A small-molecule ligand and the protein it binds are described below.
Small molecule (SMILES): CC(=O)N[C@@H]1[C@@H](O)[C@H](O)[C@@H](CO)O[C@H]1O

Sequence of chain 1.A:
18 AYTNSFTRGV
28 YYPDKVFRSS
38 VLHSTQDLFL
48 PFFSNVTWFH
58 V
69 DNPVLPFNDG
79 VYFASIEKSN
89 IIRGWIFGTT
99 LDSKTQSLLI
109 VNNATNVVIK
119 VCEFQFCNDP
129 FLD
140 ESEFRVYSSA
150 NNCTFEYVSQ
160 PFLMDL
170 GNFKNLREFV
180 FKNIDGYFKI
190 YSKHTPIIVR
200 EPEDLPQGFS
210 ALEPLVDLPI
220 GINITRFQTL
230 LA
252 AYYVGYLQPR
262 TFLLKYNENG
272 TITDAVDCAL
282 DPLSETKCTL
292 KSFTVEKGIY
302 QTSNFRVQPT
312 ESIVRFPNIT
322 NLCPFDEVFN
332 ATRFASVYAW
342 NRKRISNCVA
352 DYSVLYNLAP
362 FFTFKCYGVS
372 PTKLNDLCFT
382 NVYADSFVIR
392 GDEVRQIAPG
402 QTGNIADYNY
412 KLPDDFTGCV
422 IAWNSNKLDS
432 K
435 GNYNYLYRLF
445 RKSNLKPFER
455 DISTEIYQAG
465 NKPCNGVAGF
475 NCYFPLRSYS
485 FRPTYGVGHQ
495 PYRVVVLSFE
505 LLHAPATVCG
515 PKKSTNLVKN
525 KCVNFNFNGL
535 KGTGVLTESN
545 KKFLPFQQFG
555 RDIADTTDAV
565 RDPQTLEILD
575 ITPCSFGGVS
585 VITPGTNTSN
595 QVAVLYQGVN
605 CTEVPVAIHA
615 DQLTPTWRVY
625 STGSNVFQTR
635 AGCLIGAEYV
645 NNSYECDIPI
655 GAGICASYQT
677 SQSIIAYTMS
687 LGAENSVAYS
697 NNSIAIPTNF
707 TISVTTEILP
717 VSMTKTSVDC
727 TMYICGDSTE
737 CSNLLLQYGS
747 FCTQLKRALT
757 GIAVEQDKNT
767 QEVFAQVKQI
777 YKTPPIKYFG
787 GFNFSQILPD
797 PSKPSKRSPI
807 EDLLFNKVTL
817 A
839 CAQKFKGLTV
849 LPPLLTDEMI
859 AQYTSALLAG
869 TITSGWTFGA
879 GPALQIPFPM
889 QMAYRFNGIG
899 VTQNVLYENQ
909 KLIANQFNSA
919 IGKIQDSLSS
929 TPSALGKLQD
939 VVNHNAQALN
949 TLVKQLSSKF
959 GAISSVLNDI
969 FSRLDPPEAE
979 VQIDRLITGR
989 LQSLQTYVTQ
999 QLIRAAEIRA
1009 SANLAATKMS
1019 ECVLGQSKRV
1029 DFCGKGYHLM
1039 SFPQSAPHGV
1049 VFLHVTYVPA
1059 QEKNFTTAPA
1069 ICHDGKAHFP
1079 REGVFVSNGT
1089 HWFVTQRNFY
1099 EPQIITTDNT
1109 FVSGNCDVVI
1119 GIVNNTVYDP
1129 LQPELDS

Sequence of chain 1.C:
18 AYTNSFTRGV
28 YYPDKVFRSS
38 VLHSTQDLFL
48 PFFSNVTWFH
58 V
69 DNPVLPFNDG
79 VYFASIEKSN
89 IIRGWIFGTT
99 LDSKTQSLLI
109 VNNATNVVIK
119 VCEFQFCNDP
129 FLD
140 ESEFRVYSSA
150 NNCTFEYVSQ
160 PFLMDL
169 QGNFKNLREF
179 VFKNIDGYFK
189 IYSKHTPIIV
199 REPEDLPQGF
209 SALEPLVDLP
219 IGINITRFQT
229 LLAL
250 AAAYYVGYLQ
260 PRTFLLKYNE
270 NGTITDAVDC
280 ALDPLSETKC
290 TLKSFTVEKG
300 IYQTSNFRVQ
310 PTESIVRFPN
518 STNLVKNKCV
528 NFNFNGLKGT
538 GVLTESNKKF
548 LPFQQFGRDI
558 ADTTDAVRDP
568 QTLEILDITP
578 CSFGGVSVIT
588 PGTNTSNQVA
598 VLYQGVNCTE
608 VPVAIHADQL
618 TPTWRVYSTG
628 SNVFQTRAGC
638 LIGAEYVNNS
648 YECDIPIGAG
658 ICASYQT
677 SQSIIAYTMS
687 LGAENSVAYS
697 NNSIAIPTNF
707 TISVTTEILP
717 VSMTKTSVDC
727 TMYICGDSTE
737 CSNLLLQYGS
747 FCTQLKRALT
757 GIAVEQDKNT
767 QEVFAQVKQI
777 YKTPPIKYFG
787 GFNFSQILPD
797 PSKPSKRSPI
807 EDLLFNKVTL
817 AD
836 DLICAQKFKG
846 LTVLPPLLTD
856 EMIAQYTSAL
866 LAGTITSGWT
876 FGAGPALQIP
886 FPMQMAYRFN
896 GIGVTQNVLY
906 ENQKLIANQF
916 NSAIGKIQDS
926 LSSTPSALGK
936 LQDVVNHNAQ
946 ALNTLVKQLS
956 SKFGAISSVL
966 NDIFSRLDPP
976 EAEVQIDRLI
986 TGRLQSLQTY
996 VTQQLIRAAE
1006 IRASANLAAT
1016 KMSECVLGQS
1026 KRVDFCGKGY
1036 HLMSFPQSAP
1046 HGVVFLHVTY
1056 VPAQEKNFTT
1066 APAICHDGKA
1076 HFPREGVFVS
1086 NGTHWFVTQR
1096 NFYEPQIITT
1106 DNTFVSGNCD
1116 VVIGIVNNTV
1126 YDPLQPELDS

Binding-site contacts:
Ligand atom C1 contacts residue ASN270 of chain 1.A at 1.4 Å.
Ligand atom C5 contacts residue ASN270 of chain 1.A at 3.7 Å.
Ligand atom C3 contacts residue ASN270 of chain 1.A at 3.8 Å.
Ligand atom C2 contacts residue ASN270 of chain 1.A at 2.5 Å.
Ligand atom O5 contacts residue ASN270 of chain 1.A at 2.4 Å (h-bond).
Ligand atom C6 contacts residue ASN270 of chain 1.A at 4.4 Å.
Ligand atom N2 contacts residue ASN270 of chain 1.A at 2.9 Å (h-bond).
Ligand atom C8 contacts residue ASN270 of chain 1.A at 4.2 Å.
Ligand atom C4 contacts residue ASN270 of chain 1.A at 4.3 Å.
Ligand atom C7 contacts residue ASN270 of chain 1.A at 3.1 Å.
Ligand atom O6 contacts residue ASN270 of chain 1.A at 3.8 Å.
Ligand atom O7 contacts residue ASN270 of chain 1.A at 3.0 Å (h-bond).
Ligand atom O7 contacts residue LYS546 of chain 1.C at 4.2 Å.